The small molecule below binds the protein below.
Small molecule (SMILES): CC(=O)N[C@@H]1[C@@H](O)[C@H](O)[C@@H](CO)O[C@H]1O

Binding-site contacts:
Ligand atom O7 contacts residue NAG1 of chain 1.O at 2.9 Å (h-bond).
Ligand atom C7 contacts residue NAG1 of chain 1.O at 3.1 Å.
Ligand atom C1 contacts residue NAG1 of chain 1.O at 2.8 Å.
Ligand atom C2 contacts residue NAG1 of chain 1.O at 3.0 Å.
Ligand atom C5 contacts residue TYR222 of chain 1.A at 4.4 Å (hydrophobic).
Ligand atom O5 contacts residue NAG1 of chain 1.O at 3.6 Å.
Ligand atom O5 contacts residue TYR222 of chain 1.A at 4.4 Å.
Ligand atom C8 contacts residue NAG1 of chain 1.O at 4.3 Å.
Ligand atom C6 contacts residue GLU219 of chain 1.A at 4.4 Å.
Ligand atom C1 contacts residue LEU218 of chain 1.A at 4.4 Å (hydrophobic).
Ligand atom C8 contacts residue MET196 of chain 1.B at 4.3 Å (hydrophobic).
Ligand atom O7 contacts residue MET196 of chain 1.B at 4.1 Å.
Ligand atom N2 contacts residue NAG1 of chain 1.O at 3.0 Å (h-bond).
Ligand atom O6 contacts residue GLU219 of chain 1.A at 3.3 Å (salt-bridge).

Sequence of chain 1.B:
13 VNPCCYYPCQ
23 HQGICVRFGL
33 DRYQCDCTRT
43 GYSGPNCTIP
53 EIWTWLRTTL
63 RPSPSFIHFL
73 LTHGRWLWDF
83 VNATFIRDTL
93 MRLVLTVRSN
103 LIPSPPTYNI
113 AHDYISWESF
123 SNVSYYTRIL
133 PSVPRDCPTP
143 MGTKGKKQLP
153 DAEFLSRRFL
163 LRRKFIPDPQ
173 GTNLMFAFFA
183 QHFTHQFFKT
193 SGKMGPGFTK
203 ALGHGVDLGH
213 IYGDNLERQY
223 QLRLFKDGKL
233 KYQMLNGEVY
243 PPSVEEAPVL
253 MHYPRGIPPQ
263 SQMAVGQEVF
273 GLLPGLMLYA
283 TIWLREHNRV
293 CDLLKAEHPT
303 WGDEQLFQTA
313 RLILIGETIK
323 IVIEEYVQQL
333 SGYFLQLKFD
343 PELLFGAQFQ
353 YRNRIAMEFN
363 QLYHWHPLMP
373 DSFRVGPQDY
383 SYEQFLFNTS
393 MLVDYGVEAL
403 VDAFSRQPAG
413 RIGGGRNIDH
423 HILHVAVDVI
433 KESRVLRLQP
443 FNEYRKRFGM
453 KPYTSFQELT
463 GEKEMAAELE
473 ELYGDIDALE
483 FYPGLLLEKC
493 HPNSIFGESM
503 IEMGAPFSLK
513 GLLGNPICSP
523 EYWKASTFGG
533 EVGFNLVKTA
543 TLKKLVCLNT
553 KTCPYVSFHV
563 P

Sequence of chain 1.A:
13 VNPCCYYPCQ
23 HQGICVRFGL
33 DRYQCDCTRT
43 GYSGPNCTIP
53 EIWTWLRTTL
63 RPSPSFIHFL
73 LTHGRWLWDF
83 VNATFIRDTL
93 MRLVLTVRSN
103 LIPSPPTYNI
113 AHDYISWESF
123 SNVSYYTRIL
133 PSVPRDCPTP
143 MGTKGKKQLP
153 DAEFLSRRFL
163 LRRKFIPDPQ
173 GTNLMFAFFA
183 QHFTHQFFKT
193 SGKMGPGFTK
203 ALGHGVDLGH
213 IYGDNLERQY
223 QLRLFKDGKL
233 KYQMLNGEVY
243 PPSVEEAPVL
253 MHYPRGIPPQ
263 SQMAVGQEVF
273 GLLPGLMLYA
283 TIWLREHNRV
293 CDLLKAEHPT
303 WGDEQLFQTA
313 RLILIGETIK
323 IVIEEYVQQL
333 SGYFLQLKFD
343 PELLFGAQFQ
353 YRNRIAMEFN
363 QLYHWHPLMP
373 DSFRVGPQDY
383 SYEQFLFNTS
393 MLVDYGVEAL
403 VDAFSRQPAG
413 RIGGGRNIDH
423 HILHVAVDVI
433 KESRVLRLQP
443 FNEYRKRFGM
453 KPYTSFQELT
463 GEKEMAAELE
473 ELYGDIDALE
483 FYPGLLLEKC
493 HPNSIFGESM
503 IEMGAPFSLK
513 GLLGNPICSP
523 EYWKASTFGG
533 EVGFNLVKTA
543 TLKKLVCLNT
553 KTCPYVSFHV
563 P